Sequence of chain 1.A:
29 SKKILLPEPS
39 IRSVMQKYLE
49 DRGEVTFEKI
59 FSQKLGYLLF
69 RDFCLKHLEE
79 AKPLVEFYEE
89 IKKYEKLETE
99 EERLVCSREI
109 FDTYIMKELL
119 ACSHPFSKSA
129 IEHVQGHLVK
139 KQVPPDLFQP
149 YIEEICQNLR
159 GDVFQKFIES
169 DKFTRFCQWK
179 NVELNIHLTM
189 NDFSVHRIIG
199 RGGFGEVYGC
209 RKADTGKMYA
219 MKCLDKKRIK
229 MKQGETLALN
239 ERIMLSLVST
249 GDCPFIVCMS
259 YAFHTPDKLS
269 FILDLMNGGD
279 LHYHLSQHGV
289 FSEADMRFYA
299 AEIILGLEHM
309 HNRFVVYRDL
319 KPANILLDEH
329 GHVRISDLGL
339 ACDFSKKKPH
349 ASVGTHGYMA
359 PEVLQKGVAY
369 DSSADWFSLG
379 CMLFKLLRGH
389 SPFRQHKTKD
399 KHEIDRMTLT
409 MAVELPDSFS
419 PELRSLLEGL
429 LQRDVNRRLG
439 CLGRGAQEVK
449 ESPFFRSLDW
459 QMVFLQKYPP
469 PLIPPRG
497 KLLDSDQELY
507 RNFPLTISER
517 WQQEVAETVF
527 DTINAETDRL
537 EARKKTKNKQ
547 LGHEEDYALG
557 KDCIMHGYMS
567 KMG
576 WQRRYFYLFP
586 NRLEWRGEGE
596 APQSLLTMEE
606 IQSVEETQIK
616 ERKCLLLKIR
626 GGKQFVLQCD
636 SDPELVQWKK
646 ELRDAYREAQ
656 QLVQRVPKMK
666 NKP

Binding-site contacts:
Ligand atom C30 contacts residue LEU338 of chain 1.A at 3.3 Å (hydrophobic).
Ligand atom C7 contacts residue VAL205 of chain 1.A at 3.5 Å (hydrophobic).
Ligand atom C23 contacts residue PHE202 of chain 1.A at 3.7 Å (hydrophobic).
Ligand atom O25 contacts residue GLY203 of chain 1.A at 3.3 Å (h-bond).
Ligand atom C23 contacts residue GLY201 of chain 1.A at 3.7 Å.
Ligand atom N8 contacts residue SER334 of chain 1.A at 3.6 Å.
Ligand atom C5 contacts residue ASP272 of chain 1.A at 3.7 Å.
Ligand atom N16 contacts residue LYS220 of chain 1.A at 3.3 Å (salt-bridge).
Ligand atom C26 contacts residue PHE202 of chain 1.A at 3.4 Å (hydrophobic).
Ligand atom C22 contacts residue VAL205 of chain 1.A at 3.6 Å (hydrophobic).
Ligand atom O25 contacts residue PHE202 of chain 1.A at 2.6 Å (h-bond).
Ligand atom N11 contacts residue VAL205 of chain 1.A at 3.7 Å.
Ligand atom C23 contacts residue LEU222 of chain 1.A at 3.5 Å (hydrophobic).
Ligand atom C20 contacts residue GLY200 of chain 1.A at 3.5 Å.
Ligand atom C22 contacts residue LYS220 of chain 1.A at 3.6 Å.
Ligand atom C17 contacts residue LYS220 of chain 1.A at 3.2 Å.
Ligand atom C14 contacts residue ILE197 of chain 1.A at 3.4 Å (hydrophobic).
Ligand atom C5 contacts residue VAL255 of chain 1.A at 3.7 Å (hydrophobic).
Ligand atom C20 contacts residue GLY203 of chain 1.A at 3.6 Å.
Ligand atom N8 contacts residue VAL205 of chain 1.A at 3.6 Å.
Ligand atom N16 contacts residue ASP335 of chain 1.A at 3.1 Å (salt-bridge).
Ligand atom O25 contacts residue LEU222 of chain 1.A at 3.2 Å.
Ligand atom C21 contacts residue GLY200 of chain 1.A at 3.6 Å.
Ligand atom C20 contacts residue LEU222 of chain 1.A at 3.4 Å (hydrophobic).
Ligand atom C3 contacts residue LEU324 of chain 1.A at 3.6 Å (hydrophobic).
Ligand atom N6 contacts residue SER334 of chain 1.A at 3.6 Å.
Ligand atom F34 contacts residue GLY337 of chain 1.A at 3.6 Å.
Ligand atom C7 contacts residue SER334 of chain 1.A at 3.5 Å.
Ligand atom C1 contacts residue LEU324 of chain 1.A at 3.7 Å (hydrophobic).
Ligand atom C19 contacts residue LYS220 of chain 1.A at 3.5 Å.
Ligand atom C21 contacts residue LYS220 of chain 1.A at 3.7 Å.
Ligand atom C20 contacts residue LYS220 of chain 1.A at 3.7 Å.
Ligand atom C2 contacts residue LEU324 of chain 1.A at 3.5 Å (hydrophobic).
Ligand atom N8 contacts residue LYS220 of chain 1.A at 3.5 Å (salt-bridge).
Ligand atom C29 contacts residue GLY337 of chain 1.A at 3.3 Å.
Ligand atom C18 contacts residue LYS220 of chain 1.A at 3.3 Å.
Ligand atom N9 contacts residue LYS220 of chain 1.A at 2.8 Å (salt-bridge).
Ligand atom C13 contacts residue VAL205 of chain 1.A at 3.7 Å (hydrophobic).
Ligand atom O25 contacts residue GLY201 of chain 1.A at 3.5 Å (h-bond).
Ligand atom C2 contacts residue VAL205 of chain 1.A at 3.6 Å (hydrophobic).

A small-molecule ligand and the protein it binds are described below.
Small molecule (SMILES): CCCn1c(CNc2cccc(C(=O)NCc3c(F)cccc3F)c2)nnc1-c1ccncn1